Binding-site contacts:
Ligand atom C6 contacts residue ARG44 of chain 1.B at 3.7 Å.
Ligand atom N8 contacts residue PHE182 of chain 1.B at 4.0 Å.
Ligand atom C3 contacts residue TYR40 of chain 1.B at 4.0 Å (hydrophobic).
Ligand atom O4 contacts residue VAL53 of chain 1.B at 4.0 Å.
Ligand atom C7 contacts residue GLU219 of chain 1.B at 3.0 Å.
Ligand atom C7 contacts residue ASP267 of chain 1.B at 4.2 Å.
Ligand atom O4 contacts residue LYS57 of chain 1.B at 3.7 Å.
Ligand atom C6 contacts residue GLU219 of chain 1.B at 4.1 Å.
Ligand atom C4 contacts residue PHE182 of chain 1.B at 3.7 Å (hydrophobic).
Ligand atom O7 contacts residue GLU219 of chain 1.B at 3.1 Å (salt-bridge).
Ligand atom C2 contacts residue TYR35 of chain 1.B at 3.9 Å (hydrophobic).
Ligand atom C8 contacts residue PHE182 of chain 1.B at 4.4 Å (hydrophobic).
Ligand atom C1 contacts residue ASP267 of chain 1.B at 4.2 Å.
Ligand atom C5 contacts residue ASP267 of chain 1.B at 4.2 Å.
Ligand atom C6 contacts residue ASP267 of chain 1.B at 3.5 Å.
Ligand atom N8 contacts residue ALA186 of chain 1.B at 3.8 Å.
Ligand atom C2 contacts residue ASN39 of chain 1.B at 4.2 Å.
Ligand atom C2 contacts residue PHE182 of chain 1.B at 3.7 Å (hydrophobic).
Ligand atom C3 contacts residue ASN39 of chain 1.B at 4.3 Å.
Ligand atom C7 contacts residue TYR222 of chain 1.B at 4.2 Å (hydrophobic).
Ligand atom N8 contacts residue TYR222 of chain 1.B at 3.5 Å.
Ligand atom O7 contacts residue ASN39 of chain 1.B at 4.1 Å.
Ligand atom C5 contacts residue PHE182 of chain 1.B at 4.4 Å (hydrophobic).
Ligand atom C5 contacts residue ARG44 of chain 1.B at 3.5 Å.
Ligand atom C3 contacts residue LYS57 of chain 1.B at 4.2 Å.
Ligand atom C1 contacts residue PHE182 of chain 1.B at 4.2 Å (hydrophobic).
Ligand atom N8 contacts residue GLU219 of chain 1.B at 3.4 Å (salt-bridge).
Ligand atom O4 contacts residue PHE182 of chain 1.B at 3.9 Å.
Ligand atom C3 contacts residue PHE182 of chain 1.B at 3.2 Å (hydrophobic).
Ligand atom C5 contacts residue ASN39 of chain 1.B at 4.0 Å.
Ligand atom C4 contacts residue ASN39 of chain 1.B at 4.2 Å.
Ligand atom O7 contacts residue TYR222 of chain 1.B at 3.2 Å.
Ligand atom C4 contacts residue ARG44 of chain 1.B at 4.3 Å.
Ligand atom C6 contacts residue ASN39 of chain 1.B at 4.0 Å.
Ligand atom C8 contacts residue TYR35 of chain 1.B at 4.1 Å (hydrophobic).
Ligand atom C8 contacts residue TYR222 of chain 1.B at 3.9 Å (hydrophobic).
Ligand atom C1 contacts residue ASN39 of chain 1.B at 4.1 Å.
Ligand atom C1 contacts residue GLU219 of chain 1.B at 4.4 Å.
Ligand atom O7 contacts residue ASP267 of chain 1.B at 3.2 Å (salt-bridge).
Ligand atom C8 contacts residue GLU219 of chain 1.B at 3.6 Å.

Sequence of chain 1.B:
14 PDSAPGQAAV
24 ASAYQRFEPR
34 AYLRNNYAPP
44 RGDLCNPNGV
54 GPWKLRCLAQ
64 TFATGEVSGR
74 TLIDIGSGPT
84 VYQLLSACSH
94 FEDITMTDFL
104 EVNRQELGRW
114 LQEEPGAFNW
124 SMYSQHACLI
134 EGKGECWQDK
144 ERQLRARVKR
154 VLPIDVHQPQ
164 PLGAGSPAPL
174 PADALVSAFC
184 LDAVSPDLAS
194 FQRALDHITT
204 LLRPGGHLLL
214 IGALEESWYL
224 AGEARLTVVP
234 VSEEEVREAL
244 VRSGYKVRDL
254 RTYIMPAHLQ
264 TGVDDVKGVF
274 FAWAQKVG

This small molecule binds to this protein.
Small molecule (SMILES): NC[C@H](O)c1ccc(O)cc1